Sequence of chain 1.A:
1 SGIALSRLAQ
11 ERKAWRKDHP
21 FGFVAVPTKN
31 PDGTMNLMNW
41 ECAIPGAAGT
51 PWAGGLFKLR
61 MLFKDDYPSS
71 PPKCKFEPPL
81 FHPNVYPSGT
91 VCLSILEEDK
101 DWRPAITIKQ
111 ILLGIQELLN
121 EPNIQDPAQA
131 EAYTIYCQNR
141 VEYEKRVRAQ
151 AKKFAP

Binding-site contacts:
Ligand atom CAE contacts residue ARG60 of chain 1.A at 4.1 Å.
Ligand atom OAG contacts residue LYS58 of chain 1.A at 3.7 Å.
Ligand atom CAJ contacts residue GLU41 of chain 1.A at 4.4 Å.
Ligand atom CAH contacts residue LYS58 of chain 1.A at 4.1 Å.
Ligand atom CAJ contacts residue LYS58 of chain 1.A at 3.9 Å.
Ligand atom NAF contacts residue LYS58 of chain 1.A at 4.2 Å.
Ligand atom CAK contacts residue LYS58 of chain 1.A at 3.6 Å.
Ligand atom CAE contacts residue GLU41 of chain 1.A at 3.9 Å.
Ligand atom CLB contacts residue GLU41 of chain 1.A at 4.0 Å.
Ligand atom CAC contacts residue LYS58 of chain 1.A at 3.6 Å.
Ligand atom CLB contacts residue ARG60 of chain 1.A at 3.5 Å.
Ligand atom CAD contacts residue LYS58 of chain 1.A at 3.7 Å.
Ligand atom CAI contacts residue LYS58 of chain 1.A at 4.0 Å.
Ligand atom CAC contacts residue GLU41 of chain 1.A at 3.6 Å.
Ligand atom CAH contacts residue GLU41 of chain 1.A at 3.7 Å.
Ligand atom CLB contacts residue LEU59 of chain 1.A at 3.5 Å.
Ligand atom CAH contacts residue CYS42 of chain 1.A at 4.4 Å (hydrophobic).
Ligand atom CAC contacts residue LEU59 of chain 1.A at 3.8 Å (hydrophobic).
Ligand atom CAC contacts residue CYS42 of chain 1.A at 3.1 Å (hydrophobic).
Ligand atom CAH contacts residue ARG60 of chain 1.A at 4.3 Å.
Ligand atom CAK contacts residue GLU41 of chain 1.A at 4.3 Å.
Ligand atom CAH contacts residue LEU59 of chain 1.A at 4.3 Å (hydrophobic).
Ligand atom CAD contacts residue CYS42 of chain 1.A at 3.3 Å (hydrophobic).
Ligand atom CLB contacts residue GLU77 of chain 1.A at 3.4 Å.
Ligand atom CAE contacts residue LYS58 of chain 1.A at 4.5 Å.
Ligand atom CAD contacts residue GLU41 of chain 1.A at 3.9 Å.

The protein below binds the small molecule below.
Small molecule (SMILES): S=c1[nH]c2cc(Cl)ccc2o1